Binding-site contacts:
Ligand atom O1B contacts residue LYS17 of chain 1.A at 3.0 Å (salt-bridge).
Ligand atom O1A contacts residue SER18 of chain 1.A at 3.3 Å (h-bond).
Ligand atom O6 contacts residue LYS118 of chain 1.A at 3.3 Å.
Ligand atom O2' contacts residue VAL30 of chain 1.A at 2.8 Å (h-bond).
Ligand atom O1A contacts residue ALA19 of chain 1.A at 2.8 Å (h-bond).
Ligand atom N1 contacts residue ASP120 of chain 1.A at 2.7 Å (salt-bridge).
Ligand atom N7 contacts residue ASN117 of chain 1.A at 3.3 Å (h-bond).
Ligand atom C3B contacts residue MG1 of chain 1.D at 3.5 Å.
Ligand atom C3B contacts residue GLY14 of chain 1.A at 3.5 Å.
Ligand atom O2B contacts residue LYS17 of chain 1.A at 3.4 Å (salt-bridge).
Ligand atom O6 contacts residue ASN117 of chain 1.A at 3.4 Å (h-bond).
Ligand atom O3G contacts residue ASP13 of chain 1.A at 3.5 Å.
Ligand atom O1B contacts residue GLY16 of chain 1.A at 3.1 Å (h-bond).
Ligand atom O2G contacts residue THR36 of chain 1.A at 3.4 Å (h-bond).
Ligand atom O1B contacts residue VAL15 of chain 1.A at 3.3 Å (h-bond).
Ligand atom O3G contacts residue GLY61 of chain 1.A at 3.2 Å (h-bond).
Ligand atom O6 contacts residue ALA147 of chain 1.A at 2.9 Å (h-bond).
Ligand atom O6 contacts residue ASP120 of chain 1.A at 3.4 Å (salt-bridge).
Ligand atom O2G contacts residue PRO35 of chain 1.A at 3.2 Å.
Ligand atom O2B contacts residue SER18 of chain 1.A at 2.9 Å (h-bond).
Ligand atom N2 contacts residue ASP120 of chain 1.A at 2.7 Å (salt-bridge).
Ligand atom O1G contacts residue THR36 of chain 1.A at 3.1 Å.
Ligand atom PG contacts residue MG1 of chain 1.D at 3.4 Å.
Ligand atom O3A contacts residue GLY16 of chain 1.A at 3.1 Å (h-bond).
Ligand atom N2 contacts residue LEU121 of chain 1.A at 3.4 Å.
Ligand atom C6 contacts residue ASP120 of chain 1.A at 3.5 Å.
Ligand atom PB contacts residue MG1 of chain 1.D at 3.3 Å.
Ligand atom O2' contacts residue ASP31 of chain 1.A at 3.1 Å (salt-bridge).
Ligand atom C6 contacts residue LYS118 of chain 1.A at 3.5 Å.
Ligand atom O3G contacts residue GLY14 of chain 1.A at 3.4 Å (h-bond).
Ligand atom O4' contacts residue LYS118 of chain 1.A at 3.3 Å (salt-bridge).
Ligand atom O1A contacts residue GLY16 of chain 1.A at 3.2 Å.
Ligand atom C2 contacts residue ASP120 of chain 1.A at 3.5 Å.
Ligand atom O1G contacts residue MG1 of chain 1.D at 2.2 Å.
Ligand atom O1B contacts residue GLY14 of chain 1.A at 3.3 Å (h-bond).
Ligand atom O6 contacts residue SER146 of chain 1.A at 3.4 Å.
Ligand atom O3' contacts residue ASP31 of chain 1.A at 3.0 Å (salt-bridge).
Ligand atom O2' contacts residue PHE29 of chain 1.A at 3.4 Å.
Ligand atom O2B contacts residue MG1 of chain 1.D at 2.2 Å.
Ligand atom O3G contacts residue LYS17 of chain 1.A at 2.7 Å (salt-bridge).

Sequence of chain 1.A:
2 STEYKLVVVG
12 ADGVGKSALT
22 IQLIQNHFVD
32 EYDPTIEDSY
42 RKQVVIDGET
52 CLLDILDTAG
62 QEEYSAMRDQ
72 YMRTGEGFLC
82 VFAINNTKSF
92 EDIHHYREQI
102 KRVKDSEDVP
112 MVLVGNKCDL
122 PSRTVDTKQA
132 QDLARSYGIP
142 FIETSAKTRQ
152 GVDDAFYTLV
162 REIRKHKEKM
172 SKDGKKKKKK

This small molecule binds to this protein.
Small molecule (SMILES): Nc1nc2c(ncn2[C@@H]2O[C@H](CO[P](=O)(O)O[P](=O)(O)CP(=O)(O)O)[C@@H](O)[C@H]2O)c(=O)[nH]1